Sequence of chain 5.F:
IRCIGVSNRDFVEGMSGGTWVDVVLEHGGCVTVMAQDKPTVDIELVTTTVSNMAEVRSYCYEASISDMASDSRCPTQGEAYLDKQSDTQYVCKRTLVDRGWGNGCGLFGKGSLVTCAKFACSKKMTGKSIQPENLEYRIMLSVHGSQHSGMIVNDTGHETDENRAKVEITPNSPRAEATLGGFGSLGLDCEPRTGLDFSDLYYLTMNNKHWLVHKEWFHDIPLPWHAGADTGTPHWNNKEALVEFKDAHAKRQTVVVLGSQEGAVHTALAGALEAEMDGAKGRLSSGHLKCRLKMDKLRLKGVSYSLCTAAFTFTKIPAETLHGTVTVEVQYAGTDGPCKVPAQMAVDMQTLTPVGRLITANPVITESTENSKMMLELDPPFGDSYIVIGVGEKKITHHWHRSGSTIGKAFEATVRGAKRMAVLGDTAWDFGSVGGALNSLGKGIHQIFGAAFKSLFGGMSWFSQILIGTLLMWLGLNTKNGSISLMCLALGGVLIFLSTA

Binding-site contacts:
Ligand atom C8 contacts residue MET151 of chain 5.F at 4.1 Å (hydrophobic).
Ligand atom C2 contacts residue MET151 of chain 5.F at 4.1 Å (hydrophobic).
Ligand atom C1 contacts residue GLY150 of chain 5.F at 3.8 Å.
Ligand atom C6 contacts residue GLY157 of chain 5.F at 4.2 Å.
Ligand atom C5 contacts residue ASN154 of chain 5.F at 2.1 Å.
Ligand atom C7 contacts residue MET151 of chain 5.F at 4.0 Å (hydrophobic).
Ligand atom N2 contacts residue GLY150 of chain 5.F at 4.1 Å.
Ligand atom O6 contacts residue ASP155 of chain 5.F at 4.2 Å.
Ligand atom C1 contacts residue ASN154 of chain 5.F at 2.5 Å.
Ligand atom N2 contacts residue HIS148 of chain 5.F at 2.8 Å (h-bond).
Ligand atom O6 contacts residue ASN154 of chain 5.F at 2.4 Å (h-bond).
Ligand atom O5 contacts residue ASN154 of chain 5.F at 2.4 Å (h-bond).
Ligand atom C6 contacts residue THR156 of chain 5.F at 1.8 Å.
Ligand atom O6 contacts residue THR156 of chain 5.F at 1.2 Å (h-bond).
Ligand atom C7 contacts residue THR156 of chain 5.F at 3.4 Å.
Ligand atom C8 contacts residue HIS148 of chain 5.F at 1.2 Å.
Ligand atom C2 contacts residue GLY150 of chain 5.F at 4.5 Å.
Ligand atom C2 contacts residue HIS148 of chain 5.F at 4.2 Å.
Ligand atom C3 contacts residue ASN154 of chain 5.F at 3.5 Å.
Ligand atom C4 contacts residue ASN154 of chain 5.F at 3.2 Å.
Ligand atom N2 contacts residue THR156 of chain 5.F at 4.3 Å.
Ligand atom O5 contacts residue THR156 of chain 5.F at 3.8 Å.
Ligand atom C8 contacts residue GLY157 of chain 5.F at 4.5 Å.
Ligand atom C8 contacts residue THR156 of chain 5.F at 2.9 Å.
Ligand atom O7 contacts residue HIS148 of chain 5.F at 3.3 Å (h-bond).
Ligand atom C2 contacts residue ASN154 of chain 5.F at 3.5 Å.
Ligand atom N2 contacts residue MET151 of chain 5.F at 3.4 Å.
Ligand atom O4 contacts residue THR156 of chain 5.F at 4.2 Å.
Ligand atom C7 contacts residue HIS148 of chain 5.F at 2.3 Å.
Ligand atom C6 contacts residue ASN154 of chain 5.F at 3.0 Å.
Ligand atom O5 contacts residue ARG164 of chain 5.F at 4.3 Å.
Ligand atom C6 contacts residue ASP155 of chain 5.F at 4.3 Å.
Ligand atom C4 contacts residue THR156 of chain 5.F at 4.1 Å.
Ligand atom O4 contacts residue ASN154 of chain 5.F at 3.5 Å (h-bond).
Ligand atom C1 contacts residue MET151 of chain 5.F at 3.6 Å (hydrophobic).
Ligand atom C5 contacts residue THR156 of chain 5.F at 3.2 Å.
Ligand atom O7 contacts residue THR156 of chain 5.F at 2.4 Å.
Ligand atom N2 contacts residue ASN154 of chain 5.F at 4.3 Å.

The small molecule below binds the protein below.
Small molecule (SMILES): CC(=O)N[C@H]1[C@H](O[C@H]2[C@H](O)[C@@H](NC(C)=O)CO[C@@H]2CO)O[C@H](CO)[C@@H](O)[C@@H]1O